This protein binds this small molecule.
Small molecule (SMILES): CC(=O)N[C@@H](CC(C)C)C(=O)N[C@@H](CC(C)C)C(=O)N[C@@H](CC(C)C)[C@@H](O)[C@H](C)CO

Sequence of chain 1.V:
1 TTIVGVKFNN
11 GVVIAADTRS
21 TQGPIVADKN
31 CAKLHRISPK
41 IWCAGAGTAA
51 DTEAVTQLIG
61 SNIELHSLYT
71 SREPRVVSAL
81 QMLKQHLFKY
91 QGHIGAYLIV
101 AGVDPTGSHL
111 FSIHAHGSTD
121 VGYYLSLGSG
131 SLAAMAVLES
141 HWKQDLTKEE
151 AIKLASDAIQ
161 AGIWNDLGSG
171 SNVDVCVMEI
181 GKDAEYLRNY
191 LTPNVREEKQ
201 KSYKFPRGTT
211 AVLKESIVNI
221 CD

Sequence of chain 1.W:
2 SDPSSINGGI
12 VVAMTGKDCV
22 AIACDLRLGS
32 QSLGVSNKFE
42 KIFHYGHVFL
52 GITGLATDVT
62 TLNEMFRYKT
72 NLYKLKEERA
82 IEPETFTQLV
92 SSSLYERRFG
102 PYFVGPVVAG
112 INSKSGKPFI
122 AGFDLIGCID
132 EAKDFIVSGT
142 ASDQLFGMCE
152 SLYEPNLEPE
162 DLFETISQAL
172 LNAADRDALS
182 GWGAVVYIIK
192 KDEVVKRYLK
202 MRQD

Sequence of chain 1.L:
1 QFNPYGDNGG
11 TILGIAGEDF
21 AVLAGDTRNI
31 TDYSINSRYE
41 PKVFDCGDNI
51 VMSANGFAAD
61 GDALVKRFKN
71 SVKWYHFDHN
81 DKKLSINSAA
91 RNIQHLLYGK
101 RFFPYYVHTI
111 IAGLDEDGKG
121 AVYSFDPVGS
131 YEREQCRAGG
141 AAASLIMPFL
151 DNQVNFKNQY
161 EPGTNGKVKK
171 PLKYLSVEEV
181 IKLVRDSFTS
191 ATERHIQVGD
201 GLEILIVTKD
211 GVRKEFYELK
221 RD

Binding-site contacts:
Ligand atom CB contacts residue THR1 of chain 1.V at 2.7 Å.
Ligand atom O contacts residue THR1 of chain 1.V at 3.3 Å (h-bond).
Ligand atom CA contacts residue GLY47 of chain 1.V at 3.3 Å.
Ligand atom C1 contacts residue MES1 of chain 1.TA at 3.2 Å.
Ligand atom O contacts residue SER20 of chain 1.V at 3.3 Å (h-bond).
Ligand atom CD2 contacts residue SER20 of chain 1.V at 3.4 Å.
Ligand atom CH3 contacts residue ASP125 of chain 1.W at 3.5 Å.
Ligand atom CD1 contacts residue THR52 of chain 1.V at 3.8 Å.
Ligand atom CA contacts residue THR1 of chain 1.V at 2.3 Å.
Ligand atom C contacts residue THR21 of chain 1.V at 3.8 Å.
Ligand atom C3 contacts residue GLY168 of chain 1.V at 3.0 Å.
Ligand atom CD1 contacts residue ALA49 of chain 1.V at 3.3 Å (hydrophobic).
Ligand atom CA contacts residue THR21 of chain 1.V at 3.6 Å.
Ligand atom C3 contacts residue ARG19 of chain 1.V at 3.4 Å.
Ligand atom O contacts residue THR21 of chain 1.V at 3.3 Å (h-bond).
Ligand atom CB contacts residue GLY47 of chain 1.V at 3.5 Å.
Ligand atom C3 contacts residue LYS33 of chain 1.V at 3.8 Å.
Ligand atom C contacts residue GLY47 of chain 1.V at 3.5 Å.
Ligand atom C contacts residue MES1 of chain 1.TA at 3.7 Å.
Ligand atom CD2 contacts residue GLY47 of chain 1.V at 3.7 Å.
Ligand atom O contacts residue GLY47 of chain 1.V at 3.1 Å (h-bond).
Ligand atom C2 contacts residue GLY168 of chain 1.V at 3.8 Å.
Ligand atom N contacts residue THR1 of chain 1.V at 3.6 Å.
Ligand atom C3 contacts residue THR1 of chain 1.V at 2.5 Å.
Ligand atom O contacts residue THR1 of chain 1.V at 2.2 Å (h-bond).
Ligand atom CD2 contacts residue MES1 of chain 1.TA at 3.8 Å.
Ligand atom C contacts residue THR1 of chain 1.V at 1.4 Å.
Ligand atom CG contacts residue THR1 of chain 1.V at 3.6 Å.
Ligand atom C2 contacts residue MES1 of chain 1.TA at 3.7 Å.
Ligand atom N contacts residue THR21 of chain 1.V at 3.0 Å (h-bond).
Ligand atom C1 contacts residue THR1 of chain 1.V at 2.5 Å.
Ligand atom N contacts residue GLY47 of chain 1.V at 3.0 Å (h-bond).
Ligand atom O contacts residue ALA49 of chain 1.V at 2.9 Å (h-bond).
Ligand atom O contacts residue THR21 of chain 1.V at 3.2 Å (h-bond).
Ligand atom O contacts residue MES1 of chain 1.TA at 2.8 Å (h-bond).
Ligand atom O contacts residue ALA46 of chain 1.V at 3.7 Å.
Ligand atom C2 contacts residue THR1 of chain 1.V at 1.5 Å.
Ligand atom N contacts residue ASP125 of chain 1.W at 3.1 Å (salt-bridge).
Ligand atom CD2 contacts residue GLN22 of chain 1.V at 3.3 Å.
Ligand atom CG contacts residue ASP125 of chain 1.W at 3.5 Å.